This protein binds this small molecule.
Small molecule (SMILES): CC(=O)N[C@@H]1[C@@H](O)[C@H](O)[C@@H](CO)O[C@H]1O

Sequence of chain 1.C:
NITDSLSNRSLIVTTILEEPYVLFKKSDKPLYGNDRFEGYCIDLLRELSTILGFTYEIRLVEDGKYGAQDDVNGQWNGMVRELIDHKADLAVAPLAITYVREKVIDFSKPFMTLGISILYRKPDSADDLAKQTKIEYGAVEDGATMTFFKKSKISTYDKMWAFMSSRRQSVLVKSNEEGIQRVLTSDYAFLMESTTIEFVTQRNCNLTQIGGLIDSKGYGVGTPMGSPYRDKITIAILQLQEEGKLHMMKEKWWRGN

Binding-site contacts:
Ligand atom C4 contacts residue ASN238 of chain 1.C at 4.1 Å.
Ligand atom C3 contacts residue ASN238 of chain 1.C at 3.7 Å.
Ligand atom C1 contacts residue ASN238 of chain 1.C at 1.4 Å.
Ligand atom C2 contacts residue ARG125 of chain 1.C at 4.3 Å.
Ligand atom C2 contacts residue ASN238 of chain 1.C at 2.6 Å.
Ligand atom O7 contacts residue ASN238 of chain 1.C at 4.3 Å.
Ligand atom C7 contacts residue ASN238 of chain 1.C at 3.9 Å.
Ligand atom O5 contacts residue ASN238 of chain 1.C at 2.4 Å (h-bond).
Ligand atom C8 contacts residue ARG125 of chain 1.C at 4.3 Å.
Ligand atom C5 contacts residue ASN238 of chain 1.C at 3.3 Å.
Ligand atom N2 contacts residue ARG125 of chain 1.C at 3.2 Å (salt-bridge).
Ligand atom C6 contacts residue ASN236 of chain 1.C at 3.9 Å.
Ligand atom C7 contacts residue ARG125 of chain 1.C at 3.7 Å.
Ligand atom N2 contacts residue ASN238 of chain 1.C at 2.8 Å (h-bond).
Ligand atom O6 contacts residue ASN236 of chain 1.C at 4.4 Å.
Ligand atom O7 contacts residue ARG125 of chain 1.C at 4.2 Å.
Ligand atom O5 contacts residue ASN236 of chain 1.C at 4.2 Å.
Ligand atom C5 contacts residue ASN236 of chain 1.C at 4.4 Å.
Ligand atom C1 contacts residue ARG125 of chain 1.C at 4.2 Å.